Sequence of chain 1.B:
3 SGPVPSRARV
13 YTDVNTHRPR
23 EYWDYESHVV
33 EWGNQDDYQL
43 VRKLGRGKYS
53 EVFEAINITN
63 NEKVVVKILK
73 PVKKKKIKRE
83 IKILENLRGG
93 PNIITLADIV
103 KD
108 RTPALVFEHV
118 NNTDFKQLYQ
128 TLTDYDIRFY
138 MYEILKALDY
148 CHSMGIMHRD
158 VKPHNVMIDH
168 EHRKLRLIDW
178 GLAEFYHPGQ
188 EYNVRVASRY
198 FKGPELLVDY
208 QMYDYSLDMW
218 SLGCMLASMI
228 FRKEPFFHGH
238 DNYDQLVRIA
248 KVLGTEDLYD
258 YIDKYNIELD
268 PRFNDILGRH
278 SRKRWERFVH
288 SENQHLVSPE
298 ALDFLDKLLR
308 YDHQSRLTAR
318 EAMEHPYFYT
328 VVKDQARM

This small molecule binds to this protein.
Small molecule (SMILES): C=Cc1cc(O)cc2nc(-c3ccc(O)c(F)c3)oc12

Binding-site contacts:
Ligand atom C13 contacts residue PHE114 of chain 1.B at 4.0 Å (hydrophobic).
Ligand atom C15 contacts residue PHE114 of chain 1.B at 3.8 Å (hydrophobic).
Ligand atom O23 contacts residue ASP176 of chain 1.B at 3.1 Å (salt-bridge).
Ligand atom N11 contacts residue VAL67 of chain 1.B at 3.8 Å.
Ligand atom C14 contacts residue ILE96 of chain 1.B at 3.9 Å (hydrophobic).
Ligand atom O9 contacts residue VAL54 of chain 1.B at 3.7 Å.
Ligand atom C13 contacts residue ILE175 of chain 1.B at 3.9 Å (hydrophobic).
Ligand atom C5 contacts residue VAL67 of chain 1.B at 4.0 Å (hydrophobic).
Ligand atom O21 contacts residue ASN119 of chain 1.B at 3.5 Å (h-bond).
Ligand atom C15 contacts residue ASP176 of chain 1.B at 3.7 Å.
Ligand atom F22 contacts residue ASP176 of chain 1.B at 3.7 Å.
Ligand atom O9 contacts residue MET164 of chain 1.B at 4.0 Å.
Ligand atom C6 contacts residue VAL117 of chain 1.B at 3.5 Å (hydrophobic).
Ligand atom C13 contacts residue ILE96 of chain 1.B at 3.9 Å (hydrophobic).
Ligand atom C15 contacts residue ILE175 of chain 1.B at 3.9 Å (hydrophobic).
Ligand atom C15 contacts residue LYS69 of chain 1.B at 3.8 Å.
Ligand atom O21 contacts residue ASN118 of chain 1.B at 4.0 Å.
Ligand atom C1 contacts residue MET164 of chain 1.B at 4.0 Å (hydrophobic).
Ligand atom C10 contacts residue VAL67 of chain 1.B at 3.9 Å (hydrophobic).
Ligand atom C14 contacts residue PHE114 of chain 1.B at 3.5 Å (hydrophobic).
Ligand atom C1 contacts residue LEU46 of chain 1.B at 4.0 Å (hydrophobic).
Ligand atom O23 contacts residue LYS69 of chain 1.B at 3.0 Å (salt-bridge).
Ligand atom C24 contacts residue LEU46 of chain 1.B at 4.1 Å (hydrophobic).
Ligand atom O23 contacts residue PHE114 of chain 1.B at 3.6 Å.
Ligand atom C5 contacts residue VAL117 of chain 1.B at 3.3 Å (hydrophobic).
Ligand atom F22 contacts residue ILE175 of chain 1.B at 4.1 Å.
Ligand atom C14 contacts residue ILE175 of chain 1.B at 3.9 Å (hydrophobic).
Ligand atom C16 contacts residue ILE175 of chain 1.B at 3.8 Å (hydrophobic).
Ligand atom C3 contacts residue MET164 of chain 1.B at 3.5 Å (hydrophobic).
Ligand atom C6 contacts residue ASN119 of chain 1.B at 3.9 Å.
Ligand atom C4 contacts residue MET164 of chain 1.B at 3.7 Å (hydrophobic).
Ligand atom F22 contacts residue LYS69 of chain 1.B at 3.3 Å.
Ligand atom C1 contacts residue ASN119 of chain 1.B at 4.0 Å.
Ligand atom C5 contacts residue MET164 of chain 1.B at 4.1 Å (hydrophobic).
Ligand atom O21 contacts residue VAL117 of chain 1.B at 2.8 Å (h-bond).
Ligand atom C2 contacts residue MET164 of chain 1.B at 3.7 Å (hydrophobic).
Ligand atom C3 contacts residue VAL54 of chain 1.B at 4.0 Å (hydrophobic).
Ligand atom C17 contacts residue ILE175 of chain 1.B at 3.5 Å (hydrophobic).
Ligand atom C12 contacts residue ILE175 of chain 1.B at 4.0 Å (hydrophobic).
Ligand atom C16 contacts residue LYS69 of chain 1.B at 3.6 Å.